Sequence of chain 2.A:
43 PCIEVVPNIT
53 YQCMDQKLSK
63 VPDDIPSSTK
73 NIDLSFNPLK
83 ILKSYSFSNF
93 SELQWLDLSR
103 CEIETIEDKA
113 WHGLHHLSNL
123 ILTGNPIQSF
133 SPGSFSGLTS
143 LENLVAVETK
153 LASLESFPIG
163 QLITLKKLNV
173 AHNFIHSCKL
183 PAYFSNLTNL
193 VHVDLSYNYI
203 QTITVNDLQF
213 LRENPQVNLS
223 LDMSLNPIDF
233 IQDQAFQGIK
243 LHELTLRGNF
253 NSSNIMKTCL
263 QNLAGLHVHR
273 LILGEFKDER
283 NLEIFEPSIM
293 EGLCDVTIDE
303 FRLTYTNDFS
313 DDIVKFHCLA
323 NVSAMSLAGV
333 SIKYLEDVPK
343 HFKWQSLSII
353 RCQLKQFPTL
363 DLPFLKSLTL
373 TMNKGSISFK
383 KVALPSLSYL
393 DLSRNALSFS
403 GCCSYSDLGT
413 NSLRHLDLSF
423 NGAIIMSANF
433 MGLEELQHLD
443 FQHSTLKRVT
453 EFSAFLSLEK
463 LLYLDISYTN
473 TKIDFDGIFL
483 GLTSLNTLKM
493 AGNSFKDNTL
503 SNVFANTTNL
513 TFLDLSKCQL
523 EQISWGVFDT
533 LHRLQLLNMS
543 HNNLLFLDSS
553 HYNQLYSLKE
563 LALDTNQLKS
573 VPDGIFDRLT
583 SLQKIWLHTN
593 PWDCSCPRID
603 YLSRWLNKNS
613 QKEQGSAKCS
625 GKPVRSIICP

Binding-site contacts:
Ligand atom C6 contacts residue SER542 of chain 2.A at 4.3 Å.
Ligand atom C5 contacts residue SER518 of chain 2.A at 4.4 Å.
Ligand atom C1 contacts residue SER542 of chain 2.A at 3.3 Å.
Ligand atom C7 contacts residue ASN540 of chain 2.A at 3.5 Å.
Ligand atom C5 contacts residue HIS543 of chain 2.A at 4.3 Å.
Ligand atom C4 contacts residue ASN540 of chain 2.A at 4.2 Å.
Ligand atom C1 contacts residue ASN540 of chain 2.A at 1.5 Å.
Ligand atom N2 contacts residue ASN540 of chain 2.A at 2.8 Å (h-bond).
Ligand atom O5 contacts residue ASP516 of chain 2.A at 4.4 Å.
Ligand atom C5 contacts residue SER542 of chain 2.A at 3.7 Å.
Ligand atom C6 contacts residue SER518 of chain 2.A at 3.9 Å.
Ligand atom O7 contacts residue GLU562 of chain 2.A at 4.2 Å.
Ligand atom C8 contacts residue ASN540 of chain 2.A at 3.8 Å.
Ligand atom O7 contacts residue TRP588 of chain 2.A at 4.0 Å.
Ligand atom C2 contacts residue ASN540 of chain 2.A at 2.3 Å.
Ligand atom O5 contacts residue SER518 of chain 2.A at 3.6 Å (h-bond).
Ligand atom C6 contacts residue HIS543 of chain 2.A at 4.0 Å.
Ligand atom C8 contacts residue LEU538 of chain 2.A at 4.3 Å (hydrophobic).
Ligand atom O6 contacts residue TYR470 of chain 2.A at 4.4 Å.
Ligand atom O6 contacts residue SER518 of chain 2.A at 4.0 Å.
Ligand atom O7 contacts residue LEU538 of chain 2.A at 4.0 Å.
Ligand atom C5 contacts residue ASN540 of chain 2.A at 3.7 Å.
Ligand atom C7 contacts residue LEU538 of chain 2.A at 4.5 Å (hydrophobic).
Ligand atom C6 contacts residue LYS519 of chain 2.A at 3.7 Å.
Ligand atom O5 contacts residue ASN540 of chain 2.A at 2.4 Å (h-bond).
Ligand atom O7 contacts residue ASN540 of chain 2.A at 4.3 Å.
Ligand atom N2 contacts residue ALA564 of chain 2.A at 4.5 Å.
Ligand atom C3 contacts residue ASN540 of chain 2.A at 3.7 Å.
Ligand atom O5 contacts residue SER542 of chain 2.A at 3.4 Å (h-bond).
Ligand atom O6 contacts residue LYS519 of chain 2.A at 3.8 Å.
Ligand atom C1 contacts residue SER518 of chain 2.A at 4.4 Å.

A small-molecule ligand and the protein it binds are described below.
Small molecule (SMILES): CC(=O)N[C@@H]1[C@@H](O)[C@H](O)[C@@H](CO)O[C@H]1O